Sequence of chain 39.A:
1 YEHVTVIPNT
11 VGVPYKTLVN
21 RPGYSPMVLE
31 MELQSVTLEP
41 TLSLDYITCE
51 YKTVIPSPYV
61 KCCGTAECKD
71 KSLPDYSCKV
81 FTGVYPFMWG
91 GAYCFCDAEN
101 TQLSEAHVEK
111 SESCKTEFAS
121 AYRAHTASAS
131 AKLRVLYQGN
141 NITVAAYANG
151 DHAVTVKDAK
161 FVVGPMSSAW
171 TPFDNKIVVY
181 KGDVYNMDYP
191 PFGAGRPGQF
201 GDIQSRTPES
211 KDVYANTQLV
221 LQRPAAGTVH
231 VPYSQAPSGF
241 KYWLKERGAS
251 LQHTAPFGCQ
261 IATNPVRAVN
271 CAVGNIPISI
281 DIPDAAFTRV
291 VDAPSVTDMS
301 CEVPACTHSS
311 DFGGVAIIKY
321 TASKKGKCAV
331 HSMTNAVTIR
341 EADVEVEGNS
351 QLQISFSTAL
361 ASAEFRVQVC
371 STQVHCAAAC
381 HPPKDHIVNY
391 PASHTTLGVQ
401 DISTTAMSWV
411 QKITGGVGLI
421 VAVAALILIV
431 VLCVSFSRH

Binding-site contacts:
Ligand atom C4 contacts residue ASN259 of chain 39.B at 4.2 Å.
Ligand atom C5 contacts residue ASN259 of chain 39.B at 3.7 Å.
Ligand atom C6 contacts residue THR116 of chain 39.A at 3.5 Å.
Ligand atom C1 contacts residue THR116 of chain 39.A at 3.3 Å.
Ligand atom C6 contacts residue LYS115 of chain 39.A at 3.9 Å.
Ligand atom C1 contacts residue ASN259 of chain 39.B at 1.4 Å.
Ligand atom C3 contacts residue ASN259 of chain 39.B at 3.8 Å.
Ligand atom C2 contacts residue ASN259 of chain 39.B at 2.4 Å.
Ligand atom O5 contacts residue THR116 of chain 39.A at 2.6 Å (h-bond).
Ligand atom N2 contacts residue ASN259 of chain 39.B at 2.9 Å (h-bond).
Ligand atom C7 contacts residue ASN259 of chain 39.B at 3.1 Å.
Ligand atom O7 contacts residue ASN259 of chain 39.B at 3.0 Å (h-bond).
Ligand atom O6 contacts residue LYS115 of chain 39.A at 4.4 Å.
Ligand atom O6 contacts residue PHE118 of chain 39.A at 3.9 Å.
Ligand atom C8 contacts residue ASN259 of chain 39.B at 4.1 Å.
Ligand atom O5 contacts residue ASN259 of chain 39.B at 2.4 Å (h-bond).
Ligand atom C5 contacts residue THR116 of chain 39.A at 3.5 Å.
Ligand atom C6 contacts residue PHE118 of chain 39.A at 4.4 Å (hydrophobic).

Sequence of chain 39.B:
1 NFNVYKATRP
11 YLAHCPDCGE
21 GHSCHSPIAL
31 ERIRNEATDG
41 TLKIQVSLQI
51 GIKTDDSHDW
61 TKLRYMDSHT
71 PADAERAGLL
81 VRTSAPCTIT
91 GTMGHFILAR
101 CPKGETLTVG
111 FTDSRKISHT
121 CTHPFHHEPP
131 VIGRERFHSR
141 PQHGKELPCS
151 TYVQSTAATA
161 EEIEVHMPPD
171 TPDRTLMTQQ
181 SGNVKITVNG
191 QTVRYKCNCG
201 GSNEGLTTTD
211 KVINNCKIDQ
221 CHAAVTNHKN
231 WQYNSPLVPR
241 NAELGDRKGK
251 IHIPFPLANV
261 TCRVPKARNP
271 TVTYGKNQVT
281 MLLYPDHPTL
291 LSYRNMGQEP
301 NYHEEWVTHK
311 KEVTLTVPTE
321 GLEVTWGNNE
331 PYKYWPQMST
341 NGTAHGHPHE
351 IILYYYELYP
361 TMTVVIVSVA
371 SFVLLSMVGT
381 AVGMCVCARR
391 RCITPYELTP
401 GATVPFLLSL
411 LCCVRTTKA

A protein and the small-molecule ligand that binds it are described below.
Small molecule (SMILES): CC(=O)N[C@@H]1[C@@H](O)[C@H](O)[C@@H](CO)O[C@H]1O